Binding-site contacts:
Ligand atom N1 contacts residue LEU41 of chain 1.B at 3.3 Å.
Ligand atom C6 contacts residue LEU41 of chain 1.B at 3.7 Å (hydrophobic).
Ligand atom C2 contacts residue HIS22 of chain 1.B at 3.5 Å.
Ligand atom N1 contacts residue VAL42 of chain 1.B at 3.0 Å (h-bond).
Ligand atom N3 contacts residue ILE273 of chain 1.B at 3.5 Å.
Ligand atom O2B contacts residue LYS78 of chain 1.B at 3.4 Å.
Ligand atom C8 contacts residue LEU302 of chain 1.B at 3.6 Å (hydrophobic).
Ligand atom O2B contacts residue GLY75 of chain 1.B at 3.5 Å (h-bond).
Ligand atom C5 contacts residue TYR265 of chain 1.B at 3.4 Å (hydrophobic).
Ligand atom O1A contacts residue GLY77 of chain 1.B at 3.3 Å.
Ligand atom N7 contacts residue TYR265 of chain 1.B at 2.8 Å (h-bond).
Ligand atom O1B contacts residue LYS78 of chain 1.B at 2.8 Å (salt-bridge).
Ligand atom O1A contacts residue ALA80 of chain 1.B at 3.5 Å (h-bond).
Ligand atom C3' contacts residue HIS20 of chain 1.B at 3.5 Å.
Ligand atom O1A contacts residue THR79 of chain 1.B at 3.3 Å.
Ligand atom PB contacts residue LYS78 of chain 1.B at 3.5 Å.
Ligand atom C6 contacts residue VAL42 of chain 1.B at 3.6 Å (hydrophobic).
Ligand atom O1A contacts residue LYS78 of chain 1.B at 3.7 Å.
Ligand atom O2A contacts residue THR79 of chain 1.B at 3.1 Å.
Ligand atom C3' contacts residue SER19 of chain 1.B at 3.4 Å.
Ligand atom C2 contacts residue GLY40 of chain 1.B at 3.2 Å.
Ligand atom C6 contacts residue TYR265 of chain 1.B at 3.5 Å (hydrophobic).
Ligand atom N3 contacts residue HIS22 of chain 1.B at 3.0 Å (h-bond).
Ligand atom C8 contacts residue GLY77 of chain 1.B at 3.5 Å.
Ligand atom N6 contacts residue TYR265 of chain 1.B at 2.8 Å (h-bond).
Ligand atom O1B contacts residue THR76 of chain 1.B at 3.1 Å (h-bond).
Ligand atom O2' contacts residue SER19 of chain 1.B at 3.3 Å (h-bond).
Ligand atom O3B contacts residue THR79 of chain 1.B at 2.9 Å (h-bond).
Ligand atom O3B contacts residue LYS78 of chain 1.B at 3.2 Å (salt-bridge).
Ligand atom O3A contacts residue GLY75 of chain 1.B at 3.4 Å.
Ligand atom O2A contacts residue HIS20 of chain 1.B at 3.5 Å.
Ligand atom C2' contacts residue HIS20 of chain 1.B at 3.5 Å.
Ligand atom O4' contacts residue LEU302 of chain 1.B at 3.3 Å.
Ligand atom N6 contacts residue VAL42 of chain 1.B at 2.8 Å (h-bond).
Ligand atom C4 contacts residue ILE273 of chain 1.B at 3.7 Å (hydrophobic).
Ligand atom O2' contacts residue HIS22 of chain 1.B at 3.2 Å.
Ligand atom O2' contacts residue HIS20 of chain 1.B at 2.9 Å (h-bond).
Ligand atom O1A contacts residue HIS20 of chain 1.B at 3.7 Å.
Ligand atom N7 contacts residue GLY77 of chain 1.B at 3.4 Å.
Ligand atom O1B contacts residue GLY77 of chain 1.B at 3.0 Å (h-bond).

This protein binds this small molecule.
Small molecule (SMILES): Nc1ncnc2c1ncn2[C@@H]1O[C@H](COP(=O)(O)OP(=O)(O)O)C[C@H]1O

Sequence of chain 1.B:
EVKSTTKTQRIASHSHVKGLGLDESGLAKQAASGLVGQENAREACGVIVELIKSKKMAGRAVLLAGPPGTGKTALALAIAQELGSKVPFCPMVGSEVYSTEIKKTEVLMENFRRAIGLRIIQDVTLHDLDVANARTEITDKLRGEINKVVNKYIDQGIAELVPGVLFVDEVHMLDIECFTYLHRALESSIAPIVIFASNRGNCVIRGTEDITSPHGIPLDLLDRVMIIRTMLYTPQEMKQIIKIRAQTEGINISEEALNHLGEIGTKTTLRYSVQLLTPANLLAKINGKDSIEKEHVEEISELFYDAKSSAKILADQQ